Binding-site contacts:
Ligand atom C4 contacts residue GLU246 of chain 2.A at 3.4 Å.
Ligand atom C2F contacts residue UPG1 of chain 2.D at 3.5 Å.
Ligand atom C12 contacts residue SER178 of chain 2.A at 3.8 Å.
Ligand atom C12 contacts residue LEU272 of chain 2.A at 3.9 Å (hydrophobic).
Ligand atom O4 contacts residue HIS176 of chain 2.A at 2.8 Å (h-bond).
Ligand atom O2 contacts residue UPG1 of chain 2.D at 4.0 Å.
Ligand atom O6 contacts residue PHE179 of chain 2.A at 3.3 Å.
Ligand atom O4F contacts residue ASP269 of chain 2.A at 2.6 Å (salt-bridge).
Ligand atom C4 contacts residue HIS176 of chain 2.A at 3.8 Å.
Ligand atom O5 contacts residue HIS176 of chain 2.A at 3.1 Å (h-bond).
Ligand atom C6 contacts residue TYR207 of chain 2.A at 3.8 Å (hydrophobic).
Ligand atom O6 contacts residue TRP243 of chain 2.A at 3.4 Å (h-bond).
Ligand atom C6 contacts residue TRP243 of chain 2.A at 3.5 Å (hydrophobic).
Ligand atom C11 contacts residue SER178 of chain 2.A at 3.5 Å.
Ligand atom C3 contacts residue TRP243 of chain 2.A at 3.9 Å (hydrophobic).
Ligand atom C2 contacts residue HIS176 of chain 2.A at 3.8 Å.
Ligand atom C6 contacts residue GLU246 of chain 2.A at 3.5 Å.
Ligand atom O4 contacts residue GLU246 of chain 2.A at 2.7 Å (salt-bridge).
Ligand atom O1 contacts residue HIS176 of chain 2.A at 3.5 Å.
Ligand atom C3 contacts residue UPG1 of chain 2.D at 3.7 Å.
Ligand atom C4 contacts residue TRP243 of chain 2.A at 3.6 Å (hydrophobic).
Ligand atom C6 contacts residue PHE179 of chain 2.A at 4.0 Å (hydrophobic).
Ligand atom C5 contacts residue HIS176 of chain 2.A at 3.8 Å.
Ligand atom O5F contacts residue MET209 of chain 2.A at 3.5 Å.
Ligand atom C6F contacts residue ASP269 of chain 2.A at 3.9 Å.
Ligand atom O5 contacts residue PHE179 of chain 2.A at 4.0 Å.
Ligand atom O4 contacts residue UPG1 of chain 2.D at 4.0 Å.
Ligand atom C1 contacts residue HIS176 of chain 2.A at 3.8 Å.
Ligand atom C6 contacts residue THR188 of chain 2.A at 3.4 Å.
Ligand atom O6 contacts residue THR188 of chain 2.A at 2.7 Å (h-bond).
Ligand atom O2F contacts residue UPG1 of chain 2.D at 2.9 Å (h-bond).
Ligand atom C6 contacts residue HIS176 of chain 2.A at 4.0 Å.
Ligand atom C1F contacts residue UPG1 of chain 2.D at 3.5 Å.
Ligand atom C5 contacts residue TRP243 of chain 2.A at 3.7 Å (hydrophobic).
Ligand atom C4F contacts residue ASP269 of chain 2.A at 3.2 Å.
Ligand atom C2F contacts residue LYS289 of chain 2.A at 3.7 Å.
Ligand atom O1 contacts residue SER178 of chain 2.A at 3.8 Å.
Ligand atom O4F contacts residue ALA286 of chain 2.A at 3.9 Å.
Ligand atom O2F contacts residue LYS289 of chain 2.A at 2.9 Å (salt-bridge).
Ligand atom O3F contacts residue LYS289 of chain 2.A at 3.7 Å.

The protein below binds the small molecule below.
Small molecule (SMILES): CCCCCCCCO[C@@H]1O[C@H](CO)[C@H](O)C[C@H]1O[C@@H]1O[C@@H](C)[C@@H](O)[C@@H](O)[C@@H]1O

Sequence of chain 2.A:
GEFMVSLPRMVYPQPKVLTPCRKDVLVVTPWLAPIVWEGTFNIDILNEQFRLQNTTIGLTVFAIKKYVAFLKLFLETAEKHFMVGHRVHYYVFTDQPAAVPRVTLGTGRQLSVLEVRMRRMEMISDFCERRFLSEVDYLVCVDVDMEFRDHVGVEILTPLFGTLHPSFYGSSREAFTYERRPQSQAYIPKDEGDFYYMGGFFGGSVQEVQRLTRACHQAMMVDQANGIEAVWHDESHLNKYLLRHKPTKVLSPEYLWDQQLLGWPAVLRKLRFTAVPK